Sequence of chain 1.D:
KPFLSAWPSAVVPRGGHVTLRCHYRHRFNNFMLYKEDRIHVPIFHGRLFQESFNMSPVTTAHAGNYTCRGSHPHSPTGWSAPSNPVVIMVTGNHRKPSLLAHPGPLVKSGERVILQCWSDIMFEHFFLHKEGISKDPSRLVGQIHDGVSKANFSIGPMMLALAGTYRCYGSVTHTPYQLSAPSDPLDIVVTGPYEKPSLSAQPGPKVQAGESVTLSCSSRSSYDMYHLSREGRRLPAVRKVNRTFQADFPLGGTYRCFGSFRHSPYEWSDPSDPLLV

Binding-site contacts:
Ligand atom O contacts residue ILE80 of chain 1.A at 3.5 Å.
Ligand atom OXT contacts residue LYS146 of chain 1.A at 3.2 Å.
Ligand atom CA contacts residue ASN66 of chain 1.A at 3.6 Å.
Ligand atom N contacts residue TYR7 of chain 1.A at 3.1 Å (h-bond).
Ligand atom N contacts residue GLU63 of chain 1.A at 2.9 Å (salt-bridge).
Ligand atom C contacts residue LYS146 of chain 1.A at 3.5 Å.
Ligand atom N contacts residue TYR7 of chain 1.A at 3.5 Å (h-bond).
Ligand atom CB contacts residue GLU63 of chain 1.A at 3.3 Å.
Ligand atom OXT contacts residue TYR84 of chain 1.A at 2.5 Å (h-bond).
Ligand atom CA contacts residue TYR7 of chain 1.A at 3.3 Å (hydrophobic).
Ligand atom O contacts residue LYS146 of chain 1.A at 2.9 Å (salt-bridge).
Ligand atom O contacts residue TYR7 of chain 1.A at 3.3 Å.
Ligand atom N contacts residue TYR171 of chain 1.A at 2.8 Å (h-bond).
Ligand atom OG contacts residue GLU63 of chain 1.A at 3.1 Å (salt-bridge).
Ligand atom OG contacts residue ASN66 of chain 1.A at 2.3 Å (h-bond).
Ligand atom CE contacts residue TRP147 of chain 1.A at 3.5 Å (hydrophobic).
Ligand atom O contacts residue TRP147 of chain 1.A at 2.9 Å (h-bond).
Ligand atom C contacts residue ASN66 of chain 1.A at 3.6 Å.
Ligand atom O contacts residue ASN66 of chain 1.A at 2.9 Å (h-bond).
Ligand atom OG contacts residue MET67 of chain 1.A at 3.2 Å.
Ligand atom CB contacts residue ASN77 of chain 1.A at 3.5 Å.
Ligand atom N contacts residue ASN77 of chain 1.A at 2.8 Å (h-bond).
Ligand atom CB contacts residue TYR99 of chain 1.A at 3.2 Å (hydrophobic).
Ligand atom CG contacts residue GLU63 of chain 1.A at 3.4 Å.
Ligand atom O contacts residue ASN77 of chain 1.A at 3.0 Å (h-bond).
Ligand atom OG contacts residue LEU166 of chain 1.D at 3.2 Å.
Ligand atom OXT contacts residue THR143 of chain 1.A at 3.3 Å (h-bond).
Ligand atom CE contacts residue ASP114 of chain 1.A at 3.5 Å.
Ligand atom CE2 contacts residue TYR123 of chain 1.A at 3.6 Å (hydrophobic).
Ligand atom CD1 contacts residue GLU63 of chain 1.A at 3.2 Å.
Ligand atom C contacts residue TYR84 of chain 1.A at 3.5 Å (hydrophobic).
Ligand atom C contacts residue TYR7 of chain 1.A at 3.2 Å (hydrophobic).
Ligand atom CB contacts residue ASN66 of chain 1.A at 3.5 Å.
Ligand atom CB contacts residue TRP167 of chain 1.A at 3.5 Å (hydrophobic).
Ligand atom CA contacts residue TYR99 of chain 1.A at 3.3 Å (hydrophobic).
Ligand atom NZ contacts residue ASP114 of chain 1.A at 2.5 Å (salt-bridge).
Ligand atom C contacts residue TYR99 of chain 1.A at 3.5 Å (hydrophobic).
Ligand atom C contacts residue TYR159 of chain 1.A at 3.6 Å (hydrophobic).
Ligand atom O contacts residue TYR159 of chain 1.A at 2.5 Å (h-bond).
Ligand atom N contacts residue TYR99 of chain 1.A at 2.7 Å (h-bond).

Sequence of chain 1.A:
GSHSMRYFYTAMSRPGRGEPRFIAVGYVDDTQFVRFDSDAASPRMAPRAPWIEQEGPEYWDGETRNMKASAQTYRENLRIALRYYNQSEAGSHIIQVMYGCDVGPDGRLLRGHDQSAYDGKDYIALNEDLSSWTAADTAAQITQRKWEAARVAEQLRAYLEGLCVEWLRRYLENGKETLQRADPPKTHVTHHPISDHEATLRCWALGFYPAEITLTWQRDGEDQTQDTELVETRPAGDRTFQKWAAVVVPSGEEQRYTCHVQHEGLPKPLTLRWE

This small molecule binds to this protein.
Small molecule (SMILES): CC(C)C[C@H](N)C(=O)N[C@@H](CO)C(=O)N[C@@H](CO)C(=O)N1CCC[C@H]1C(=O)N[C@H](C(=O)N[C@H](C(=O)N[C@@H](CCCCN)C(=O)N[C@@H](CO)C(=O)N[C@@H](Cc1ccccc1)C(=O)O)[C@@H](C)O)C(C)C